A protein and the small-molecule ligand that binds it are described below.
Small molecule (SMILES): CC(C)=CCS[P](=O)(O)OP(=O)(O)O

Sequence of chain 1.E:
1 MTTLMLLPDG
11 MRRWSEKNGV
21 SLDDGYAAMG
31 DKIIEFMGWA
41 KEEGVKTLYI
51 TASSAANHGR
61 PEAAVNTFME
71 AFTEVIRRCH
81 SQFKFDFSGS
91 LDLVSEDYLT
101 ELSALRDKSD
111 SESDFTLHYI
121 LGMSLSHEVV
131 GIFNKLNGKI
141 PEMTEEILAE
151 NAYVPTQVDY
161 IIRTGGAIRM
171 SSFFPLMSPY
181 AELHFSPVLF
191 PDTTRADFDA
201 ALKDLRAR

Binding-site contacts:
Ligand atom C14 contacts residue PHE173 of chain 1.E at 3.6 Å (hydrophobic).
Ligand atom O4 contacts residue ARG163 of chain 1.E at 3.2 Å (salt-bridge).
Ligand atom P1 contacts residue ARG163 of chain 1.E at 3.9 Å.
Ligand atom O5 contacts residue SER171 of chain 1.E at 3.5 Å (h-bond).
Ligand atom C13 contacts residue PHE173 of chain 1.E at 3.7 Å (hydrophobic).
Ligand atom O4 contacts residue ARG169 of chain 1.E at 2.8 Å (salt-bridge).
Ligand atom O2 contacts residue ARG163 of chain 1.E at 3.5 Å (salt-bridge).
Ligand atom S9 contacts residue PHE173 of chain 1.E at 3.9 Å.
Ligand atom C10 contacts residue ASN57 of chain 1.E at 3.4 Å.
Ligand atom C13 contacts residue LEU7 of chain 1.E at 3.7 Å (hydrophobic).
Ligand atom O6 contacts residue ARG169 of chain 1.E at 3.5 Å (salt-bridge).
Ligand atom C14 contacts residue ALA52 of chain 1.E at 4.2 Å (hydrophobic).
Ligand atom C13 contacts residue THR51 of chain 1.E at 3.6 Å.
Ligand atom C14 contacts residue PRO8 of chain 1.E at 3.9 Å (hydrophobic).
Ligand atom O7 contacts residue ASN57 of chain 1.E at 4.1 Å.
Ligand atom C10 contacts residue DST1 of chain 1.V at 3.2 Å.
Ligand atom O7 contacts residue ARG60 of chain 1.E at 4.3 Å.
Ligand atom P1 contacts residue ARG169 of chain 1.E at 3.7 Å.
Ligand atom C10 contacts residue PHE173 of chain 1.E at 4.0 Å (hydrophobic).
Ligand atom C11 contacts residue DST1 of chain 1.V at 3.8 Å.
Ligand atom P1 contacts residue SER171 of chain 1.E at 3.5 Å.
Ligand atom O8 contacts residue MG1 of chain 1.W at 2.2 Å.
Ligand atom S9 contacts residue SER54 of chain 1.E at 4.1 Å.
Ligand atom C14 contacts residue THR51 of chain 1.E at 3.6 Å.
Ligand atom S9 contacts residue ASN57 of chain 1.E at 3.4 Å (h-bond).
Ligand atom C11 contacts residue PHE173 of chain 1.E at 3.6 Å (hydrophobic).
Ligand atom O8 contacts residue ASP9 of chain 1.E at 3.4 Å (salt-bridge).
Ligand atom O8 contacts residue ARG60 of chain 1.E at 4.2 Å.
Ligand atom O2 contacts residue SER171 of chain 1.E at 4.3 Å.
Ligand atom O2 contacts residue MG1 of chain 1.W at 4.0 Å.
Ligand atom C13 contacts residue PRO8 of chain 1.E at 3.6 Å (hydrophobic).
Ligand atom C11 contacts residue ASP9 of chain 1.E at 4.1 Å.
Ligand atom C12 contacts residue PHE173 of chain 1.E at 3.4 Å (hydrophobic).
Ligand atom C12 contacts residue DST1 of chain 1.V at 3.9 Å.
Ligand atom O8 contacts residue DST1 of chain 1.V at 2.5 Å (h-bond).
Ligand atom O4 contacts residue SER171 of chain 1.E at 2.6 Å (h-bond).
Ligand atom P3 contacts residue DST1 of chain 1.V at 3.9 Å.
Ligand atom C12 contacts residue PRO8 of chain 1.E at 3.8 Å (hydrophobic).
Ligand atom C14 contacts residue DST1 of chain 1.V at 3.6 Å.
Ligand atom P3 contacts residue MG1 of chain 1.W at 3.6 Å.